Binding-site contacts:
Ligand atom C8 contacts residue HIS629 of chain 1.EB at 3.6 Å.
Ligand atom O1P contacts residue LYS640 of chain 1.EB at 4.4 Å.
Ligand atom C5 contacts residue SER631 of chain 1.EB at 3.9 Å.
Ligand atom N9 contacts residue HIS629 of chain 1.EB at 4.3 Å.
Ligand atom N6 contacts residue VAL418 of chain 1.EB at 3.5 Å.
Ligand atom O1P contacts residue PRO630 of chain 1.EB at 4.3 Å.
Ligand atom N6 contacts residue PRO419 of chain 1.EB at 4.5 Å.
Ligand atom C2' contacts residue HIS629 of chain 1.EB at 4.5 Å.
Ligand atom N3 contacts residue PRO630 of chain 1.EB at 3.3 Å.
Ligand atom C6 contacts residue GLY638 of chain 1.EB at 3.9 Å.
Ligand atom P contacts residue PRO630 of chain 1.EB at 4.5 Å.
Ligand atom N6 contacts residue SER631 of chain 1.EB at 4.2 Å.
Ligand atom C4 contacts residue SER631 of chain 1.EB at 4.4 Å.
Ligand atom C6 contacts residue PRO419 of chain 1.EB at 4.1 Å (hydrophobic).
Ligand atom C4 contacts residue PRO630 of chain 1.EB at 3.6 Å (hydrophobic).
Ligand atom C5 contacts residue PRO419 of chain 1.EB at 4.0 Å (hydrophobic).
Ligand atom O4' contacts residue PRO630 of chain 1.EB at 3.4 Å.
Ligand atom C6 contacts residue SER631 of chain 1.EB at 4.3 Å.
Ligand atom C6 contacts residue VAL418 of chain 1.EB at 4.0 Å (hydrophobic).
Ligand atom C4 contacts residue PRO419 of chain 1.EB at 4.4 Å (hydrophobic).
Ligand atom N1 contacts residue PRO419 of chain 1.EB at 4.4 Å.
Ligand atom C8 contacts residue SER631 of chain 1.EB at 3.8 Å.
Ligand atom C1' contacts residue HIS629 of chain 1.EB at 3.8 Å.
Ligand atom O5' contacts residue PRO630 of chain 1.EB at 3.9 Å.
Ligand atom N7 contacts residue PRO419 of chain 1.EB at 4.0 Å.
Ligand atom N1 contacts residue GLY638 of chain 1.EB at 3.5 Å (h-bond).
Ligand atom C5 contacts residue PRO630 of chain 1.EB at 4.1 Å (hydrophobic).
Ligand atom C6 contacts residue PRO630 of chain 1.EB at 4.3 Å (hydrophobic).
Ligand atom C2 contacts residue PRO630 of chain 1.EB at 3.5 Å (hydrophobic).
Ligand atom C1' contacts residue PRO630 of chain 1.EB at 4.0 Å (hydrophobic).
Ligand atom N6 contacts residue GLY638 of chain 1.EB at 3.0 Å (h-bond).
Ligand atom N9 contacts residue PRO630 of chain 1.EB at 4.0 Å.
Ligand atom N6 contacts residue PHE637 of chain 1.EB at 4.0 Å.
Ligand atom N7 contacts residue SER631 of chain 1.EB at 3.3 Å.
Ligand atom N7 contacts residue HIS629 of chain 1.EB at 4.3 Å.
Ligand atom N1 contacts residue VAL418 of chain 1.EB at 4.1 Å.
Ligand atom C8 contacts residue PRO419 of chain 1.EB at 4.4 Å (hydrophobic).
Ligand atom O4' contacts residue HIS629 of chain 1.EB at 4.2 Å.
Ligand atom N1 contacts residue PRO630 of chain 1.EB at 4.0 Å.
Ligand atom P contacts residue HIS627 of chain 1.EB at 4.0 Å.

Sequence of chain 1.EB:
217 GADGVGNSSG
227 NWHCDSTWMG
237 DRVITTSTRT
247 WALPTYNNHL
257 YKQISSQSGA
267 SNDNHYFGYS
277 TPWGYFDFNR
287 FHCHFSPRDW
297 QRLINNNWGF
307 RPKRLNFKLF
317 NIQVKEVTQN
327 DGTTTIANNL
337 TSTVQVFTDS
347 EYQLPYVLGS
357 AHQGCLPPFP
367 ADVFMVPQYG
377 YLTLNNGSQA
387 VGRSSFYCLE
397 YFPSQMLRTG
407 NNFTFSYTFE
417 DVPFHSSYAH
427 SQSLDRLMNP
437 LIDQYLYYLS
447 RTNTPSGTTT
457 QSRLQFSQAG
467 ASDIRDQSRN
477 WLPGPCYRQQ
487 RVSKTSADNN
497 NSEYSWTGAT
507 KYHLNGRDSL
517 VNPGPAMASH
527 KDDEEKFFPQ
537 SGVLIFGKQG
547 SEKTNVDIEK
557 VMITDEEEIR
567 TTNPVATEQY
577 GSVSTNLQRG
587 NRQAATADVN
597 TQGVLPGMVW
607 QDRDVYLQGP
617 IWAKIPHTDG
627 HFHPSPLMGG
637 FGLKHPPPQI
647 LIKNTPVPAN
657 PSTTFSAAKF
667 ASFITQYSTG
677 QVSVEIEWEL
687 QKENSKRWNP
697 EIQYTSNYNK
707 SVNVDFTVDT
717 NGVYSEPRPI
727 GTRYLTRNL

A small-molecule ligand and the protein it binds are described below.
Small molecule (SMILES): Nc1ncnc2c1ncn2[C@H]1C[C@H](O)[C@@H](COP(=O)(O)O)O1